Sequence of chain 3.D:
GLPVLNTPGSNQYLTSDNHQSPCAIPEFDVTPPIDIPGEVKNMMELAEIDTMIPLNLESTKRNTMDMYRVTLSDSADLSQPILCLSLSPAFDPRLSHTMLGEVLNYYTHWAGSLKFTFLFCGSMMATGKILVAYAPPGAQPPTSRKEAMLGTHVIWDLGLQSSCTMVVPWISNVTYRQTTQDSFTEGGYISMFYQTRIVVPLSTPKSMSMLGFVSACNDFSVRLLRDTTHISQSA

Sequence of chain 4.D:
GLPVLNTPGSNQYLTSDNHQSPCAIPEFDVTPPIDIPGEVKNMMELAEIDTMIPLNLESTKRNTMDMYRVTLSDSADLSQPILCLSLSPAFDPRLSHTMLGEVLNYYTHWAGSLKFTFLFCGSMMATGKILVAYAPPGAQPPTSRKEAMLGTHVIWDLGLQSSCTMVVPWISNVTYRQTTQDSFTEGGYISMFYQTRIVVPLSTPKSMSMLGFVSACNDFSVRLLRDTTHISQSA

The small molecule below binds the protein below.
Small molecule (SMILES): CCOC(=O)c1ccc(OCCCC2CCN(c3ccc(C)nn3)CC2)cc1

Sequence of chain 3.B:
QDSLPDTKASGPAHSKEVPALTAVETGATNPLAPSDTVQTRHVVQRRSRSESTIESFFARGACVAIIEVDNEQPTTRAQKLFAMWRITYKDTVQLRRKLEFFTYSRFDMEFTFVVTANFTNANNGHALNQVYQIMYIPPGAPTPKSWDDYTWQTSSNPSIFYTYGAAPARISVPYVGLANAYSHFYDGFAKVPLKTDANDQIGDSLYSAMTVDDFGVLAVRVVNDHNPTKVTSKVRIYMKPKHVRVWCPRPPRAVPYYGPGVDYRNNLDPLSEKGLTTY

Binding-site contacts:
Ligand atom C3 contacts residue ALA24 of chain 3.D at 3.6 Å (hydrophobic).
Ligand atom C13 contacts residue ILE108 of chain 3.B at 3.6 Å (hydrophobic).
Ligand atom O24 contacts residue TYR110 of chain 3.B at 3.3 Å.
Ligand atom O23 contacts residue PHE236 of chain 3.B at 3.3 Å.
Ligand atom C19 contacts residue TYR110 of chain 3.B at 3.8 Å (hydrophobic).
Ligand atom O24 contacts residue THR109 of chain 3.B at 3.6 Å.
Ligand atom C1 contacts residue ILE155 of chain 3.B at 3.8 Å (hydrophobic).
Ligand atom O15 contacts residue MET130 of chain 3.B at 3.8 Å.
Ligand atom C25 contacts residue THR109 of chain 3.B at 3.2 Å.
Ligand atom C10 contacts residue PHE132 of chain 3.B at 3.7 Å (hydrophobic).
Ligand atom C18 contacts residue TYR110 of chain 3.B at 3.8 Å (hydrophobic).
Ligand atom N3 contacts residue ILE192 of chain 3.B at 3.7 Å.
Ligand atom C20 contacts residue PHE236 of chain 3.B at 3.4 Å (hydrophobic).
Ligand atom C3 contacts residue TYR157 of chain 3.B at 3.4 Å (hydrophobic).
Ligand atom C21 contacts residue TYR203 of chain 3.B at 3.7 Å (hydrophobic).
Ligand atom C7 contacts residue ILE25 of chain 3.D at 3.8 Å (hydrophobic).
Ligand atom C10 contacts residue ILE108 of chain 3.B at 3.5 Å (hydrophobic).
Ligand atom N3 contacts residue LEU239 of chain 3.B at 3.8 Å.
Ligand atom O23 contacts residue TYR110 of chain 3.B at 3.5 Å.
Ligand atom C17 contacts residue MET130 of chain 3.B at 3.7 Å (hydrophobic).
Ligand atom C16 contacts residue MET130 of chain 3.B at 3.8 Å (hydrophobic).
Ligand atom C22 contacts residue TYR110 of chain 3.B at 3.3 Å (hydrophobic).
Ligand atom C22 contacts residue PHE236 of chain 3.B at 3.3 Å (hydrophobic).
Ligand atom C7 contacts residue TYR157 of chain 3.B at 3.5 Å (hydrophobic).
Ligand atom C13 contacts residue PHE236 of chain 3.B at 3.8 Å (hydrophobic).
Ligand atom C8 contacts residue VAL194 of chain 3.B at 3.8 Å (hydrophobic).
Ligand atom C3 contacts residue PRO179 of chain 3.B at 3.6 Å (hydrophobic).
Ligand atom N4 contacts residue ILE192 of chain 3.B at 3.6 Å.
Ligand atom C7 contacts residue VAL194 of chain 3.B at 3.6 Å (hydrophobic).
Ligand atom N4 contacts residue LEU239 of chain 3.B at 3.6 Å.
Ligand atom C11 contacts residue PHE132 of chain 3.B at 3.5 Å (hydrophobic).
Ligand atom C8 contacts residue TYR157 of chain 3.B at 3.4 Å (hydrophobic).
Ligand atom C9 contacts residue VAL194 of chain 3.B at 3.8 Å (hydrophobic).
Ligand atom N6 contacts residue VAL194 of chain 3.B at 3.6 Å.
Ligand atom C4 contacts residue ALA24 of chain 3.D at 3.9 Å (hydrophobic).
Ligand atom C12 contacts residue PHE236 of chain 3.B at 3.7 Å (hydrophobic).
Ligand atom O24 contacts residue PHE236 of chain 3.B at 3.9 Å.
Ligand atom C19 contacts residue PHE236 of chain 3.B at 3.6 Å (hydrophobic).
Ligand atom C1 contacts residue ILE181 of chain 3.B at 3.5 Å (hydrophobic).
Ligand atom C4 contacts residue TYR157 of chain 3.B at 3.5 Å (hydrophobic).